Binding-site contacts:
Ligand atom C2 contacts residue ASN11 of chain 1.B at 2.5 Å.
Ligand atom O7 contacts residue ASN11 of chain 1.B at 4.4 Å.
Ligand atom C8 contacts residue ASN11 of chain 1.B at 3.8 Å.
Ligand atom C3 contacts residue ASN11 of chain 1.B at 3.8 Å.
Ligand atom C6 contacts residue ASN11 of chain 1.B at 4.4 Å.
Ligand atom C4 contacts residue ASN11 of chain 1.B at 4.1 Å.
Ligand atom C1 contacts residue ASN11 of chain 1.B at 1.4 Å.
Ligand atom C7 contacts residue ASN11 of chain 1.B at 3.5 Å.
Ligand atom O4 contacts residue ASN11 of chain 1.B at 4.4 Å.
Ligand atom O5 contacts residue ASN11 of chain 1.B at 2.4 Å (h-bond).
Ligand atom N2 contacts residue ASN11 of chain 1.B at 2.9 Å (h-bond).
Ligand atom C5 contacts residue ASN11 of chain 1.B at 3.7 Å.

This small molecule binds to this protein.
Small molecule (SMILES): CC(=O)N[C@@H]1[C@@H](O)[C@H](O)[C@@H](CO)O[C@H]1O

Sequence of chain 1.B:
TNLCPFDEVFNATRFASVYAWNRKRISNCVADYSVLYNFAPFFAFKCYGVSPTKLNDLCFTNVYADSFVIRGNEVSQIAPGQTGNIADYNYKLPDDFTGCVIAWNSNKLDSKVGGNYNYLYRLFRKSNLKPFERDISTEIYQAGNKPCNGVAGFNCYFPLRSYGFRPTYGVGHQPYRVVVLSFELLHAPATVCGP